Sequence of chain 1.A:
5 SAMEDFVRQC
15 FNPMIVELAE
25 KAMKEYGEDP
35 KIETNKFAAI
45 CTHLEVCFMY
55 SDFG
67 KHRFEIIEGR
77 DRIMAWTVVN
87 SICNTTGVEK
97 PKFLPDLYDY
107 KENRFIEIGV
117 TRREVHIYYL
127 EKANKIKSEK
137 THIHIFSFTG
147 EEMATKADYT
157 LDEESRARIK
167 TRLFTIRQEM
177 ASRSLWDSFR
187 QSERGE

A small-molecule ligand and the protein it binds are described below.
Small molecule (SMILES): O=c1cc(Br)[nH]c(C2=NCCN2)c1O

Binding-site contacts:
Ligand atom C03 contacts residue MN1 of chain 1.D at 3.4 Å.
Ligand atom O14 contacts residue LYS128 of chain 1.A at 3.2 Å (salt-bridge).
Ligand atom O01 contacts residue MN1 of chain 1.C at 2.2 Å.
Ligand atom C12 contacts residue TYR124 of chain 1.A at 3.7 Å (hydrophobic).
Ligand atom C12 contacts residue GLU192 of chain 1.A at 4.1 Å.
Ligand atom O01 contacts residue HIS47 of chain 1.A at 3.0 Å.
Ligand atom C13 contacts residue HIS47 of chain 1.A at 3.4 Å.
Ligand atom C13 contacts residue LYS128 of chain 1.A at 3.3 Å.
Ligand atom C02 contacts residue LYS128 of chain 1.A at 4.0 Å.
Ligand atom C02 contacts residue MN1 of chain 1.D at 3.1 Å.
Ligand atom C06 contacts residue MN1 of chain 1.D at 2.9 Å.
Ligand atom O14 contacts residue ILE114 of chain 1.A at 3.0 Å (h-bond).
Ligand atom C02 contacts residue MN1 of chain 1.C at 2.9 Å.
Ligand atom C06 contacts residue LEU100 of chain 1.A at 3.9 Å (hydrophobic).
Ligand atom C02 contacts residue HIS47 of chain 1.A at 3.5 Å.
Ligand atom O14 contacts residue HIS47 of chain 1.A at 2.7 Å (h-bond).
Ligand atom O14 contacts residue MN1 of chain 1.C at 2.0 Å.
Ligand atom C13 contacts residue MN1 of chain 1.C at 2.8 Å.
Ligand atom O01 contacts residue GLU113 of chain 1.A at 3.2 Å (salt-bridge).
Ligand atom C02 contacts residue GLU113 of chain 1.A at 3.5 Å.
Ligand atom BR11 contacts residue GLU192 of chain 1.A at 3.5 Å.
Ligand atom N05 contacts residue GLU74 of chain 1.A at 3.1 Å (salt-bridge).
Ligand atom C02 contacts residue GLU74 of chain 1.A at 4.0 Å.
Ligand atom C12 contacts residue LYS128 of chain 1.A at 3.6 Å.
Ligand atom C13 contacts residue GLU113 of chain 1.A at 3.4 Å.
Ligand atom BR11 contacts residue GLY191 of chain 1.A at 4.0 Å.
Ligand atom O01 contacts residue ASP102 of chain 1.A at 2.8 Å (salt-bridge).
Ligand atom C07 contacts residue MN1 of chain 1.D at 4.1 Å.
Ligand atom C02 contacts residue ASP102 of chain 1.A at 4.1 Å.
Ligand atom N05 contacts residue MN1 of chain 1.D at 1.8 Å.
Ligand atom C13 contacts residue ILE114 of chain 1.A at 4.1 Å (hydrophobic).
Ligand atom O14 contacts residue GLU113 of chain 1.A at 3.1 Å (salt-bridge).
Ligand atom C04 contacts residue GLU74 of chain 1.A at 3.7 Å.
Ligand atom C04 contacts residue MN1 of chain 1.D at 2.9 Å.
Ligand atom N05 contacts residue ASP102 of chain 1.A at 4.0 Å.
Ligand atom N08 contacts residue MN1 of chain 1.D at 4.1 Å.
Ligand atom O01 contacts residue MN1 of chain 1.D at 2.0 Å.
Ligand atom C06 contacts residue GLU74 of chain 1.A at 3.7 Å.
Ligand atom N05 contacts residue LEU100 of chain 1.A at 3.9 Å.
Ligand atom O01 contacts residue GLU74 of chain 1.A at 3.4 Å (salt-bridge).